Binding-site contacts:
Ligand atom N2 contacts residue TYR104 of chain 1.A at 3.7 Å.
Ligand atom I4 contacts residue TYR104 of chain 1.A at 4.0 Å.
Ligand atom C5 contacts residue THR100 of chain 1.A at 4.4 Å.
Ligand atom N1 contacts residue ASN103 of chain 1.A at 4.1 Å.
Ligand atom C3 contacts residue TYR104 of chain 1.A at 3.9 Å (hydrophobic).
Ligand atom N1 contacts residue TYR104 of chain 1.A at 3.5 Å.
Ligand atom C5 contacts residue TYR104 of chain 1.A at 3.4 Å (hydrophobic).
Ligand atom C4 contacts residue TYR104 of chain 1.A at 3.6 Å (hydrophobic).
Ligand atom N1 contacts residue THR100 of chain 1.A at 4.2 Å.
Ligand atom C4 contacts residue GLY102 of chain 1.A at 4.0 Å.
Ligand atom C5 contacts residue ASN103 of chain 1.A at 4.4 Å.
Ligand atom N1 contacts residue GLY102 of chain 1.A at 3.8 Å.
Ligand atom C5 contacts residue ALA101 of chain 1.A at 3.6 Å (hydrophobic).
Ligand atom N1 contacts residue ALA101 of chain 1.A at 4.1 Å.
Ligand atom C5 contacts residue GLY102 of chain 1.A at 3.0 Å.

A protein and the small-molecule ligand that binds it are described below.
Small molecule (SMILES): Ic1cn[nH]c1

Sequence of chain 1.A:
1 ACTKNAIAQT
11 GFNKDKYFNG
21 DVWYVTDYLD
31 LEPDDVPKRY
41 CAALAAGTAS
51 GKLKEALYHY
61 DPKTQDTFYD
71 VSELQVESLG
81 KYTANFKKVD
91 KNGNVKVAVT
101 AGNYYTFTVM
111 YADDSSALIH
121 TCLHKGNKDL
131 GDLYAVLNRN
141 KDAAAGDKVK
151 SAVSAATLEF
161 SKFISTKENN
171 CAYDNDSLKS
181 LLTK